This protein binds this small molecule.
Small molecule (SMILES): O=C(O)C1=C[C@@H](OP(=O)(O)O)[C@@H](O)[C@H](O[C@@](CF)(OP(=O)(O)O)C(=O)O)C1

Sequence of chain 1.B:
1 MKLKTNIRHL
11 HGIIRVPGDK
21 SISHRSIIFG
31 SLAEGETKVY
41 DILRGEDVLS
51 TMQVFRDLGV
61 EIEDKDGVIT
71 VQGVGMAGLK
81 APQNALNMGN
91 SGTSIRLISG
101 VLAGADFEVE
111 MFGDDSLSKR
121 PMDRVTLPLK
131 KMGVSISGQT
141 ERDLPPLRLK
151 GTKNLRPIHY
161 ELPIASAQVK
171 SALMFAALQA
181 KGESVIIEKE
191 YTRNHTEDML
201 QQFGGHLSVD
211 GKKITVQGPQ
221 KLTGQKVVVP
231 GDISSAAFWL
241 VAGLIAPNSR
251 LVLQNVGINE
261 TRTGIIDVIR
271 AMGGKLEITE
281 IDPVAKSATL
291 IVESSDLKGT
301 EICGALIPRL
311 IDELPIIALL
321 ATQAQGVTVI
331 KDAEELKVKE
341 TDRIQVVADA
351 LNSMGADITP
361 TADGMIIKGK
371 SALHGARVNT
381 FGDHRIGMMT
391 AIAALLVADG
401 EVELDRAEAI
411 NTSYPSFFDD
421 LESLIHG

Binding-site contacts:
Ligand atom O1 contacts residue LYS339 of chain 1.B at 3.2 Å (salt-bridge).
Ligand atom O2' contacts residue HIS384 of chain 1.B at 3.1 Å (h-bond).
Ligand atom O4 contacts residue GLN168 of chain 1.B at 3.3 Å.
Ligand atom O1P contacts residue ALA167 of chain 1.B at 2.9 Å (h-bond).
Ligand atom O2 contacts residue LYS339 of chain 1.B at 2.6 Å (salt-bridge).
Ligand atom F contacts residue ARG343 of chain 1.B at 3.6 Å.
Ligand atom O1 contacts residue GLN168 of chain 1.B at 3.5 Å (h-bond).
Ligand atom C6 contacts residue THR93 of chain 1.B at 3.4 Å.
Ligand atom O3 contacts residue ASP312 of chain 1.B at 3.2 Å (salt-bridge).
Ligand atom O4 contacts residue ARG25 of chain 1.B at 2.7 Å (salt-bridge).
Ligand atom O2P contacts residue LYS339 of chain 1.B at 3.2 Å (salt-bridge).
Ligand atom O10 contacts residue LYS20 of chain 1.B at 3.1 Å (salt-bridge).
Ligand atom C7 contacts residue ARG25 of chain 1.B at 3.5 Å.
Ligand atom O6P contacts residue GLY92 of chain 1.B at 3.2 Å (h-bond).
Ligand atom O5P contacts residue ARG120 of chain 1.B at 2.9 Å (salt-bridge).
Ligand atom O2 contacts residue ASP312 of chain 1.B at 2.6 Å (salt-bridge).
Ligand atom C4 contacts residue ASP312 of chain 1.B at 3.1 Å.
Ligand atom O9 contacts residue ARG385 of chain 1.B at 3.3 Å (salt-bridge).
Ligand atom O4P contacts residue ARG120 of chain 1.B at 3.0 Å (salt-bridge).
Ligand atom F contacts residue GLU340 of chain 1.B at 3.1 Å.
Ligand atom C5 contacts residue GLN168 of chain 1.B at 3.5 Å.
Ligand atom O9 contacts residue ASP312 of chain 1.B at 3.0 Å (salt-bridge).
Ligand atom O1P contacts residue GLN168 of chain 1.B at 2.8 Å (h-bond).
Ligand atom C6 contacts residue GLN168 of chain 1.B at 3.5 Å.
Ligand atom C8 contacts residue ARG385 of chain 1.B at 3.5 Å.
Ligand atom O1P contacts residue SER166 of chain 1.B at 2.6 Å (h-bond).
Ligand atom O5 contacts residue SER21 of chain 1.B at 3.0 Å (h-bond).
Ligand atom O5P contacts residue GLU340 of chain 1.B at 2.7 Å (salt-bridge).
Ligand atom O6P contacts residue THR93 of chain 1.B at 2.5 Å (h-bond).
Ligand atom O4P contacts residue GLN168 of chain 1.B at 2.7 Å (h-bond).
Ligand atom O2' contacts residue LYS20 of chain 1.B at 2.8 Å (salt-bridge).
Ligand atom F contacts residue ARG120 of chain 1.B at 3.4 Å.
Ligand atom C1 contacts residue GLN168 of chain 1.B at 3.4 Å.
Ligand atom O5 contacts residue ARG25 of chain 1.B at 2.9 Å (salt-bridge).
Ligand atom P1 contacts residue LYS339 of chain 1.B at 3.5 Å.
Ligand atom O9 contacts residue ARG343 of chain 1.B at 2.9 Å (salt-bridge).
Ligand atom O3P contacts residue LYS339 of chain 1.B at 3.4 Å (salt-bridge).
Ligand atom O5 contacts residue THR93 of chain 1.B at 3.3 Å (h-bond).
Ligand atom O5P contacts residue GLY92 of chain 1.B at 3.1 Å (h-bond).
Ligand atom O2' contacts residue ARG385 of chain 1.B at 3.0 Å (salt-bridge).